This protein binds this small molecule.
Small molecule (SMILES): CCC(CC)O[C@@H]1C=C(C(=O)O)C[C@H](n2cc(CO)nn2)[C@H]1NC(C)=O

Sequence of chain 1.A:
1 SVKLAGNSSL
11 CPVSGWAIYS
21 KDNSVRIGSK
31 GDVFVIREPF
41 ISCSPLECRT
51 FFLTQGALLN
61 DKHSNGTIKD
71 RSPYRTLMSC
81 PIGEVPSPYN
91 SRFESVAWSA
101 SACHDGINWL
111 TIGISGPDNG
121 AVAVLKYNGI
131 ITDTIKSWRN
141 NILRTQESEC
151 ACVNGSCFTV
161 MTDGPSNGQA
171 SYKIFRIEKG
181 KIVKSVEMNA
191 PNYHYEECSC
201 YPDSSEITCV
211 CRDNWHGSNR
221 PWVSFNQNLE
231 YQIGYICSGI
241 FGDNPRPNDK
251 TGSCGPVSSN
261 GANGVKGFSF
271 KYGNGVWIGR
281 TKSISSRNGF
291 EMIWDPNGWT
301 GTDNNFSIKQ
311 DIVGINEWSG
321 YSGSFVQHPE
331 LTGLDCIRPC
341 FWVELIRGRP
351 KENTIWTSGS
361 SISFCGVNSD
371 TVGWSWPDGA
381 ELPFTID

Binding-site contacts:
Ligand atom C1 contacts residue GLU196 of chain 1.A at 3.7 Å.
Ligand atom C7 contacts residue ARG212 of chain 1.A at 3.8 Å.
Ligand atom C12 contacts residue ARG71 of chain 1.A at 3.8 Å.
Ligand atom O5 contacts residue TYR321 of chain 1.A at 3.6 Å (h-bond).
Ligand atom C1 contacts residue ARG212 of chain 1.A at 3.6 Å.
Ligand atom C2 contacts residue GLU196 of chain 1.A at 3.6 Å.
Ligand atom C7 contacts residue TYR321 of chain 1.A at 3.3 Å (hydrophobic).
Ligand atom C14 contacts residue GLU38 of chain 1.A at 3.2 Å.
Ligand atom C1 contacts residue ASN214 of chain 1.A at 3.6 Å.
Ligand atom O4 contacts residue TYR321 of chain 1.A at 3.6 Å.
Ligand atom N4 contacts residue LYS69 of chain 1.A at 3.3 Å.
Ligand atom O3 contacts residue ARG75 of chain 1.A at 3.4 Å.
Ligand atom C16 contacts residue TRP98 of chain 1.A at 3.4 Å (hydrophobic).
Ligand atom N2 contacts residue GLU38 of chain 1.A at 3.7 Å.
Ligand atom O2 contacts residue ARG71 of chain 1.A at 2.8 Å (salt-bridge).
Ligand atom C8 contacts residue TYR321 of chain 1.A at 3.1 Å (hydrophobic).
Ligand atom C6 contacts residue TYR321 of chain 1.A at 3.9 Å (hydrophobic).
Ligand atom C17 contacts residue ARG212 of chain 1.A at 3.9 Å.
Ligand atom C6 contacts residue GLU197 of chain 1.A at 3.6 Å.
Ligand atom O5 contacts residue ARG212 of chain 1.A at 3.0 Å (salt-bridge).
Ligand atom C10 contacts residue TYR321 of chain 1.A at 3.9 Å (hydrophobic).
Ligand atom C16 contacts residue ARG75 of chain 1.A at 3.4 Å.
Ligand atom N3 contacts residue ASP70 of chain 1.A at 3.1 Å (salt-bridge).
Ligand atom O3 contacts residue TRP98 of chain 1.A at 2.8 Å (h-bond).
Ligand atom O5 contacts residue ARG287 of chain 1.A at 2.9 Å (salt-bridge).
Ligand atom C4 contacts residue SER166 of chain 1.A at 3.7 Å.
Ligand atom C16 contacts residue ASP70 of chain 1.A at 3.3 Å.
Ligand atom O4 contacts residue ARG287 of chain 1.A at 3.0 Å (salt-bridge).
Ligand atom C17 contacts residue TYR321 of chain 1.A at 3.2 Å (hydrophobic).
Ligand atom C10 contacts residue GLU38 of chain 1.A at 3.7 Å.
Ligand atom C4 contacts residue ARG144 of chain 1.A at 3.7 Å.
Ligand atom O3 contacts residue LEU53 of chain 1.A at 3.2 Å.
Ligand atom C13 contacts residue ARG71 of chain 1.A at 3.8 Å.
Ligand atom C5 contacts residue ARG144 of chain 1.A at 3.7 Å.
Ligand atom C17 contacts residue ARG287 of chain 1.A at 3.6 Å.
Ligand atom C2 contacts residue GLU197 of chain 1.A at 3.8 Å.
Ligand atom C9 contacts residue TYR321 of chain 1.A at 3.7 Å (hydrophobic).
Ligand atom N4 contacts residue ASP70 of chain 1.A at 3.9 Å.
Ligand atom N3 contacts residue LYS69 of chain 1.A at 3.4 Å.
Ligand atom O4 contacts residue ARG37 of chain 1.A at 3.3 Å (salt-bridge).